Sequence of chain 8.D:
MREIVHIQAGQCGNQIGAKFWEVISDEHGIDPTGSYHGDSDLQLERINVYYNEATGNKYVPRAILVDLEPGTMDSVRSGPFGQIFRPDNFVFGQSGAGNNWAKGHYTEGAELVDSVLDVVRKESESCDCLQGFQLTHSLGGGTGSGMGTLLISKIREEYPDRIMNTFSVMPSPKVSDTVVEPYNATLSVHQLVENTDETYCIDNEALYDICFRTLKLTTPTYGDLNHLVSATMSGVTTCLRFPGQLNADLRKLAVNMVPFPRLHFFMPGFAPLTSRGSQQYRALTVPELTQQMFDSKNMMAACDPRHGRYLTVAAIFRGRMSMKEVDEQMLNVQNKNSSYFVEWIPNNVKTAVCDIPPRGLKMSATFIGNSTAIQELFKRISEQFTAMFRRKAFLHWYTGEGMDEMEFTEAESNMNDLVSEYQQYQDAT

A protein and the small-molecule ligand that binds it are described below.
Small molecule (SMILES): CC(=O)O[C@H]1C(=O)[C@@]2(C)[C@H]([C@H](OC(=O)c3ccccc3)[C@]3(O)C[C@H](OC(=O)[C@H](O)[C@@H](NC(=O)c4ccccc4)c4ccccc4)C(C)=C1C3(C)C)[C@]1(OC(C)=O)CO[C@@H]1C[C@@H]2O

Binding-site contacts:
Ligand atom C16 contacts residue THR274 of chain 8.D at 3.6 Å.
Ligand atom C42 contacts residue GLU27 of chain 8.D at 3.4 Å.
Ligand atom C15 contacts residue THR274 of chain 8.D at 3.8 Å.
Ligand atom O10 contacts residue GLY360 of chain 8.D at 3.8 Å.
Ligand atom C30 contacts residue HIS227 of chain 8.D at 3.2 Å.
Ligand atom C09 contacts residue HIS227 of chain 8.D at 3.6 Å.
Ligand atom C33 contacts residue GLU22 of chain 8.D at 3.7 Å.
Ligand atom O14 contacts residue HIS227 of chain 8.D at 2.3 Å (h-bond).
Ligand atom C41 contacts residue VAL23 of chain 8.D at 2.8 Å (hydrophobic).
Ligand atom C42 contacts residue VAL23 of chain 8.D at 3.2 Å (hydrophobic).
Ligand atom C14 contacts residue THR274 of chain 8.D at 3.6 Å.
Ligand atom C47 contacts residue ARG276 of chain 8.D at 3.5 Å.
Ligand atom C28 contacts residue PRO358 of chain 8.D at 3.7 Å (hydrophobic).
Ligand atom O12 contacts residue GLY360 of chain 8.D at 3.8 Å.
Ligand atom C14 contacts residue LEU215 of chain 8.D at 3.3 Å (hydrophobic).
Ligand atom C08 contacts residue HIS227 of chain 8.D at 3.1 Å.
Ligand atom C19 contacts residue THR274 of chain 8.D at 3.2 Å.
Ligand atom C36 contacts residue HIS227 of chain 8.D at 3.4 Å.
Ligand atom O05 contacts residue LEU361 of chain 8.D at 3.2 Å.
Ligand atom C16 contacts residue PRO272 of chain 8.D at 3.8 Å (hydrophobic).
Ligand atom C07 contacts residue ASP224 of chain 8.D at 3.6 Å.
Ligand atom O06 contacts residue THR274 of chain 8.D at 2.9 Å (h-bond).
Ligand atom O13 contacts residue ARG359 of chain 8.D at 3.3 Å (salt-bridge).
Ligand atom O13 contacts residue PRO358 of chain 8.D at 3.2 Å.
Ligand atom C31 contacts residue HIS227 of chain 8.D at 3.6 Å.
Ligand atom O06 contacts residue LEU273 of chain 8.D at 3.0 Å.
Ligand atom C44 contacts residue LEU361 of chain 8.D at 3.1 Å (hydrophobic).
Ligand atom C41 contacts residue GLU27 of chain 8.D at 3.3 Å.
Ligand atom O07 contacts residue THR274 of chain 8.D at 3.7 Å.
Ligand atom C40 contacts residue VAL23 of chain 8.D at 3.7 Å (hydrophobic).
Ligand atom C15 contacts residue PRO272 of chain 8.D at 3.3 Å (hydrophobic).
Ligand atom C39 contacts residue ALA231 of chain 8.D at 3.7 Å (hydrophobic).
Ligand atom C06 contacts residue HIS227 of chain 8.D at 2.2 Å.
Ligand atom C15 contacts residue LEU273 of chain 8.D at 3.8 Å (hydrophobic).
Ligand atom O06 contacts residue LEU215 of chain 8.D at 3.5 Å.
Ligand atom C05 contacts residue HIS227 of chain 8.D at 2.9 Å.
Ligand atom O01 contacts residue ARG276 of chain 8.D at 3.7 Å.
Ligand atom C07 contacts residue HIS227 of chain 8.D at 2.4 Å.
Ligand atom O06 contacts residue PRO272 of chain 8.D at 3.7 Å.
Ligand atom C04 contacts residue HIS227 of chain 8.D at 3.5 Å.